The protein below binds the small molecule below.
Small molecule (SMILES): CC(=O)N[C@H]1[C@H](O[C@H]2[C@H](O)[C@@H](NC(C)=O)CO[C@@H]2CO)O[C@H](CO)[C@@H](O[C@@H]2O[C@H](CO[C@H]3O[C@H](CO)[C@@H](O)[C@H](O)[C@@H]3O)[C@@H](O)[C@H](O[C@H]3O[C@H](CO)[C@@H](O)[C@H](O)[C@@H]3O)[C@@H]2O)[C@@H]1O

Sequence of chain 1.F:
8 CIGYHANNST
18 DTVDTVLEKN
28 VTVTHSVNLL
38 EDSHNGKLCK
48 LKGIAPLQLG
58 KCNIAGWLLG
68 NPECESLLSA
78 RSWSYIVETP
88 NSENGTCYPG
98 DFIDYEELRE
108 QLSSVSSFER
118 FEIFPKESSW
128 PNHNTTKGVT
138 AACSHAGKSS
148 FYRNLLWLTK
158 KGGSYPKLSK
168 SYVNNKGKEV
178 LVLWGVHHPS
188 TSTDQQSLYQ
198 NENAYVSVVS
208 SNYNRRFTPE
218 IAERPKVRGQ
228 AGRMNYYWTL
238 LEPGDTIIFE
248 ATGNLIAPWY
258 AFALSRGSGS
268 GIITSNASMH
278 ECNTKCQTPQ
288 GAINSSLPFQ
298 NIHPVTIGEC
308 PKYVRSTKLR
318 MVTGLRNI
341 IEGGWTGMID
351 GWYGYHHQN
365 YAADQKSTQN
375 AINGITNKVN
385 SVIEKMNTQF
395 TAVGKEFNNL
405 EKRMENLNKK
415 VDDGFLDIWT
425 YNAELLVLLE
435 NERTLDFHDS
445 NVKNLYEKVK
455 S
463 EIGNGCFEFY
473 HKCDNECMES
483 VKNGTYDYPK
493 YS

Binding-site contacts:
Ligand atom C6 contacts residue ARG225 of chain 1.F at 4.0 Å.
Ligand atom C4 contacts residue ARG225 of chain 1.F at 4.5 Å.
Ligand atom C5 contacts residue ASN91 of chain 1.F at 3.6 Å.
Ligand atom C1 contacts residue GLU90 of chain 1.F at 4.3 Å.
Ligand atom C7 contacts residue GLU70 of chain 1.F at 3.9 Å.
Ligand atom C8 contacts residue GLU70 of chain 1.F at 3.8 Å.
Ligand atom C7 contacts residue CYS94 of chain 1.F at 4.2 Å (hydrophobic).
Ligand atom O6 contacts residue GLU90 of chain 1.F at 3.2 Å (salt-bridge).
Ligand atom C5 contacts residue GLU90 of chain 1.F at 4.0 Å.
Ligand atom C2 contacts residue ARG225 of chain 1.F at 3.8 Å.
Ligand atom O3 contacts residue ARG225 of chain 1.F at 2.8 Å (salt-bridge).
Ligand atom C8 contacts residue CYS140 of chain 1.F at 4.4 Å (hydrophobic).
Ligand atom C1 contacts residue GLU70 of chain 1.F at 4.2 Å.
Ligand atom O5 contacts residue ASN91 of chain 1.F at 2.3 Å (h-bond).
Ligand atom C8 contacts residue ARG225 of chain 1.F at 4.4 Å.
Ligand atom C1 contacts residue ASN91 of chain 1.F at 1.4 Å.
Ligand atom C8 contacts residue ASN91 of chain 1.F at 4.4 Å.
Ligand atom C3 contacts residue ARG225 of chain 1.F at 3.9 Å.
Ligand atom C6 contacts residue GLU90 of chain 1.F at 3.5 Å.
Ligand atom O7 contacts residue CYS94 of chain 1.F at 3.8 Å.
Ligand atom C8 contacts residue ASN68 of chain 1.F at 3.5 Å.
Ligand atom C4 contacts residue ASN91 of chain 1.F at 4.2 Å.
Ligand atom N2 contacts residue ASN91 of chain 1.F at 3.0 Å (h-bond).
Ligand atom C2 contacts residue ASN91 of chain 1.F at 2.5 Å.
Ligand atom O5 contacts residue GLU90 of chain 1.F at 3.2 Å.
Ligand atom C3 contacts residue ASN91 of chain 1.F at 3.8 Å.
Ligand atom C8 contacts residue SER141 of chain 1.F at 4.2 Å.
Ligand atom N2 contacts residue GLU70 of chain 1.F at 3.8 Å.
Ligand atom O7 contacts residue ASN68 of chain 1.F at 3.3 Å (h-bond).
Ligand atom O5 contacts residue ARG225 of chain 1.F at 4.2 Å.
Ligand atom C7 contacts residue ARG225 of chain 1.F at 3.8 Å.
Ligand atom C7 contacts residue ASN68 of chain 1.F at 3.9 Å.
Ligand atom C5 contacts residue ARG225 of chain 1.F at 4.4 Å.
Ligand atom C8 contacts residue CYS94 of chain 1.F at 3.9 Å (hydrophobic).
Ligand atom O7 contacts residue ASN91 of chain 1.F at 2.9 Å (h-bond).
Ligand atom C8 contacts residue PRO69 of chain 1.F at 4.4 Å (hydrophobic).
Ligand atom C7 contacts residue ASN91 of chain 1.F at 3.1 Å.
Ligand atom O7 contacts residue ARG225 of chain 1.F at 4.0 Å.
Ligand atom C8 contacts residue ALA139 of chain 1.F at 4.1 Å (hydrophobic).
Ligand atom N2 contacts residue ARG225 of chain 1.F at 3.7 Å.